The small molecule below binds the protein below.
Small molecule (SMILES): Cc1cn([C@H]2C[C@H](OP(=O)(O)O)[C@@H](COP(=O)(O)O)O2)c(=O)[nH]c1=O

Binding-site contacts:
Ligand atom P2 contacts residue ARG35 of chain 1.A at 3.7 Å.
Ligand atom O5' contacts residue ARG35 of chain 1.A at 3.9 Å.
Ligand atom O5P contacts residue TYR107 of chain 1.A at 3.8 Å.
Ligand atom C5' contacts residue TYR107 of chain 1.A at 3.5 Å (hydrophobic).
Ligand atom C3' contacts residue TYR107 of chain 1.A at 3.8 Å (hydrophobic).
Ligand atom O4' contacts residue ARG81 of chain 1.A at 3.0 Å (salt-bridge).
Ligand atom C4' contacts residue ARG81 of chain 1.A at 3.8 Å.
Ligand atom O2P contacts residue TYR79 of chain 1.A at 3.3 Å (h-bond).
Ligand atom O3' contacts residue TYR79 of chain 1.A at 3.9 Å.
Ligand atom C6 contacts residue TYR107 of chain 1.A at 4.0 Å (hydrophobic).
Ligand atom O4' contacts residue TYR79 of chain 1.A at 3.9 Å.
Ligand atom O5P contacts residue CA1 of chain 1.B at 3.2 Å.
Ligand atom C4' contacts residue TYR79 of chain 1.A at 4.0 Å (hydrophobic).
Ligand atom C5 contacts residue TYR107 of chain 1.A at 3.9 Å (hydrophobic).
Ligand atom O4 contacts residue LEU83 of chain 1.A at 3.5 Å.
Ligand atom O4P contacts residue ARG81 of chain 1.A at 2.8 Å (salt-bridge).
Ligand atom N3 contacts residue TYR109 of chain 1.A at 3.7 Å.
Ligand atom O4 contacts residue LEU37 of chain 1.A at 3.8 Å.
Ligand atom N3 contacts residue LEU83 of chain 1.A at 4.0 Å.
Ligand atom O5' contacts residue ARG81 of chain 1.A at 3.0 Å (salt-bridge).
Ligand atom O3' contacts residue LYS78 of chain 1.A at 3.1 Å (salt-bridge).
Ligand atom O5P contacts residue ASP40 of chain 1.A at 3.4 Å (salt-bridge).
Ligand atom O2P contacts residue LYS78 of chain 1.A at 2.9 Å (salt-bridge).
Ligand atom C5M contacts residue ARG35 of chain 1.A at 3.7 Å.
Ligand atom O4P contacts residue ARG35 of chain 1.A at 2.9 Å (salt-bridge).
Ligand atom C2 contacts residue ASP77 of chain 1.A at 3.9 Å.
Ligand atom O2 contacts residue ASP77 of chain 1.A at 3.7 Å.
Ligand atom C6 contacts residue ARG81 of chain 1.A at 4.0 Å.
Ligand atom O5P contacts residue ARG35 of chain 1.A at 2.8 Å (salt-bridge).
Ligand atom O1P contacts residue TYR79 of chain 1.A at 2.7 Å (h-bond).
Ligand atom P1 contacts residue TYR79 of chain 1.A at 3.6 Å.
Ligand atom C5M contacts residue LEU36 of chain 1.A at 4.0 Å (hydrophobic).
Ligand atom C4 contacts residue LEU83 of chain 1.A at 3.7 Å (hydrophobic).
Ligand atom C4 contacts residue TYR109 of chain 1.A at 3.9 Å (hydrophobic).
Ligand atom C2' contacts residue TYR109 of chain 1.A at 3.9 Å (hydrophobic).
Ligand atom P1 contacts residue LYS78 of chain 1.A at 3.6 Å.
Ligand atom C2' contacts residue TYR107 of chain 1.A at 3.5 Å (hydrophobic).
Ligand atom C5M contacts residue TYR107 of chain 1.A at 3.7 Å (hydrophobic).
Ligand atom C5' contacts residue ARG81 of chain 1.A at 3.9 Å.
Ligand atom P2 contacts residue ARG81 of chain 1.A at 3.9 Å.

Sequence of chain 1.A:
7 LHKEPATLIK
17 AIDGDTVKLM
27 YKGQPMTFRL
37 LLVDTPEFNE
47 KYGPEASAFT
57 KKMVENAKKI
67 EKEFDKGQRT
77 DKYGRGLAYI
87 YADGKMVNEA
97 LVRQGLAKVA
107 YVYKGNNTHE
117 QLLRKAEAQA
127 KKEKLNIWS